Sequence of chain 2.D:
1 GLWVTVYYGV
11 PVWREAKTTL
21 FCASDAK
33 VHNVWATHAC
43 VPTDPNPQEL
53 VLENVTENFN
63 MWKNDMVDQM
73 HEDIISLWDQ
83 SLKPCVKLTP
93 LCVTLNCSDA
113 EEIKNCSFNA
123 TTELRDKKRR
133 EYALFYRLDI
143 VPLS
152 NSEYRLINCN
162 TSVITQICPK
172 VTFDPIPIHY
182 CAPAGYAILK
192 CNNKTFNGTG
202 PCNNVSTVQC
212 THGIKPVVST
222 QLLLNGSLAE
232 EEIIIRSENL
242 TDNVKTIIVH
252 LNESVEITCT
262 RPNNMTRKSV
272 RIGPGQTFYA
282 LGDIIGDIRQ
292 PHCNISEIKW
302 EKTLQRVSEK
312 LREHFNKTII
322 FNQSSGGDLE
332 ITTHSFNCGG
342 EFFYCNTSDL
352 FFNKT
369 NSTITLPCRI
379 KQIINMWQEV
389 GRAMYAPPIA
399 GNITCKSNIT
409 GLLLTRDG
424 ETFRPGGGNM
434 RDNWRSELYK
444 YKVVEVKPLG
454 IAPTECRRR

This protein binds this small molecule.
Small molecule (SMILES): CC(=O)N[C@@H]1[C@@H](O)[C@H](O)[C@@H](CO)O[C@H]1O

Binding-site contacts:
Ligand atom C6 contacts residue PHE353 of chain 2.D at 3.5 Å (hydrophobic).
Ligand atom N2 contacts residue GLN324 of chain 2.D at 3.8 Å.
Ligand atom C7 contacts residue ASN323 of chain 2.D at 3.5 Å.
Ligand atom O7 contacts residue ASN323 of chain 2.D at 4.3 Å.
Ligand atom N2 contacts residue ARG427 of chain 2.D at 3.6 Å (salt-bridge).
Ligand atom O5 contacts residue ASN323 of chain 2.D at 2.4 Å (h-bond).
Ligand atom C2 contacts residue GLN324 of chain 2.D at 4.5 Å.
Ligand atom C3 contacts residue ASN323 of chain 2.D at 3.8 Å.
Ligand atom C2 contacts residue ARG427 of chain 2.D at 4.4 Å.
Ligand atom O6 contacts residue PHE353 of chain 2.D at 3.9 Å.
Ligand atom C4 contacts residue ASN323 of chain 2.D at 4.3 Å.
Ligand atom C5 contacts residue ASN323 of chain 2.D at 3.7 Å.
Ligand atom O5 contacts residue PHE353 of chain 2.D at 4.5 Å.
Ligand atom C2 contacts residue ASN323 of chain 2.D at 2.5 Å.
Ligand atom C8 contacts residue ASN323 of chain 2.D at 3.7 Å.
Ligand atom O7 contacts residue ARG427 of chain 2.D at 3.3 Å (salt-bridge).
Ligand atom C6 contacts residue ASN323 of chain 2.D at 3.9 Å.
Ligand atom C7 contacts residue ARG427 of chain 2.D at 3.4 Å.
Ligand atom O7 contacts residue GLN324 of chain 2.D at 4.5 Å.
Ligand atom C1 contacts residue ASN323 of chain 2.D at 1.5 Å.
Ligand atom N2 contacts residue ASN323 of chain 2.D at 2.9 Å (h-bond).
Ligand atom C8 contacts residue ARG427 of chain 2.D at 4.0 Å.
Ligand atom C1 contacts residue ARG427 of chain 2.D at 4.2 Å.